Binding-site contacts:
Ligand atom CG2 contacts residue GLY91 of chain 2.B at 3.9 Å.
Ligand atom N contacts residue GLN93 of chain 2.B at 3.0 Å (h-bond).
Ligand atom CD1 contacts residue ARG84 of chain 2.B at 3.7 Å.
Ligand atom CG1 contacts residue LYS82 of chain 2.B at 3.8 Å.
Ligand atom C contacts residue GLN93 of chain 2.B at 3.7 Å.
Ligand atom O contacts residue TRP108 of chain 2.B at 3.1 Å (h-bond).
Ligand atom O contacts residue LYS82 of chain 2.B at 3.1 Å.
Ligand atom CA contacts residue GLN93 of chain 2.B at 3.5 Å.
Ligand atom CA contacts residue GLY91 of chain 2.B at 3.5 Å.
Ligand atom N contacts residue GLY91 of chain 2.B at 3.2 Å (h-bond).
Ligand atom CG2 contacts residue ARG84 of chain 2.B at 3.4 Å.
Ligand atom CB contacts residue ASP99 of chain 2.B at 3.8 Å.
Ligand atom O contacts residue GLN93 of chain 2.B at 3.8 Å.
Ligand atom CA contacts residue ASP99 of chain 2.B at 3.6 Å.
Ligand atom CB contacts residue GLN93 of chain 2.B at 3.4 Å.
Ligand atom CD contacts residue TRP108 of chain 2.B at 3.6 Å (hydrophobic).
Ligand atom CA contacts residue GLU104 of chain 2.B at 3.7 Å.
Ligand atom CB contacts residue GLY91 of chain 2.B at 3.8 Å.
Ligand atom CB contacts residue TRP95 of chain 2.B at 3.7 Å (hydrophobic).
Ligand atom CA contacts residue GLN93 of chain 2.B at 3.5 Å.
Ligand atom C contacts residue TRP108 of chain 2.B at 4.0 Å (hydrophobic).
Ligand atom O contacts residue GLN93 of chain 2.B at 3.3 Å (h-bond).
Ligand atom CG2 contacts residue GLN93 of chain 2.B at 3.9 Å.
Ligand atom CD1 contacts residue LYS82 of chain 2.B at 3.7 Å.
Ligand atom O contacts residue GLU104 of chain 2.B at 3.4 Å (salt-bridge).
Ligand atom C contacts residue GLY91 of chain 2.B at 3.8 Å.
Ligand atom CA contacts residue SER94 of chain 2.B at 3.7 Å.
Ligand atom C contacts residue GLN93 of chain 2.B at 3.8 Å.
Ligand atom CB contacts residue LYS82 of chain 2.B at 3.9 Å.
Ligand atom O contacts residue GLN93 of chain 2.B at 2.9 Å (h-bond).
Ligand atom N contacts residue GLN93 of chain 2.B at 3.0 Å (h-bond).
Ligand atom C contacts residue GLU104 of chain 2.B at 3.9 Å.
Ligand atom C contacts residue LYS82 of chain 2.B at 3.8 Å.
Ligand atom CB contacts residue GLU104 of chain 2.B at 3.8 Å.
Ligand atom N contacts residue ASP99 of chain 2.B at 2.7 Å (salt-bridge).
Ligand atom N contacts residue LEU92 of chain 2.B at 3.9 Å.
Ligand atom O contacts residue LEU92 of chain 2.B at 3.3 Å.
Ligand atom CG contacts residue TRP108 of chain 2.B at 3.7 Å (hydrophobic).
Ligand atom N contacts residue GLU104 of chain 2.B at 3.0 Å (salt-bridge).
Ligand atom C contacts residue LEU92 of chain 2.B at 3.7 Å (hydrophobic).

A protein and the small-molecule ligand that binds it are described below.
Small molecule (SMILES): CC[C@H](C)[C@H](NC(=O)[C@@H]1CCCN1C(=O)[C@@H](NC(=O)[C@H](C)N)C(C)C)C(=O)N[C@@H](C)C(=O)N[C@H](C=O)CCC(N)=O

Sequence of chain 2.B:
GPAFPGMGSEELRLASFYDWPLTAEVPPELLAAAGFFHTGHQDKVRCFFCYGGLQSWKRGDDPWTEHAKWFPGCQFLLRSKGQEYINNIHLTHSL